Sequence of chain 1.A:
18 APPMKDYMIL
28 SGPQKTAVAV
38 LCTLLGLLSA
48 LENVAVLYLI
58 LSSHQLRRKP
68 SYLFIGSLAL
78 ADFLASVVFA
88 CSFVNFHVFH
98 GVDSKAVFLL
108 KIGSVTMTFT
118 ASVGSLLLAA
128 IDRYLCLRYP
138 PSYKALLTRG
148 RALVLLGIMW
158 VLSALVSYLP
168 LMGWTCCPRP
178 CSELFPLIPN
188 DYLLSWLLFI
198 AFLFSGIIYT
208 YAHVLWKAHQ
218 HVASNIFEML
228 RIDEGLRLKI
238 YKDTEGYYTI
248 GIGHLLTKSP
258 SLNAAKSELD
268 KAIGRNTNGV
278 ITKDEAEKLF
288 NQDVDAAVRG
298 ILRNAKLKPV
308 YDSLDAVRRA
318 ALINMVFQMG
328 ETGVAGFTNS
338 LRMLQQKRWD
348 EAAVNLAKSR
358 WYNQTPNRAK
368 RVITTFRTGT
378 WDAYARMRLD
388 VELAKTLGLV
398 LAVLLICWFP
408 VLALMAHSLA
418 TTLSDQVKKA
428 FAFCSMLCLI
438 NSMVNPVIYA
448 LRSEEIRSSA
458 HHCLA

Binding-site contacts:
Ligand atom O3 contacts residue SER432 of chain 1.A at 3.0 Å (h-bond).
Ligand atom C14 contacts residue LEU181 of chain 1.A at 3.2 Å (hydrophobic).
Ligand atom C3 contacts residue PHE182 of chain 1.A at 3.7 Å (hydrophobic).
Ligand atom C20 contacts residue PHE116 of chain 1.A at 3.7 Å (hydrophobic).
Ligand atom C6 contacts residue PHE182 of chain 1.A at 3.8 Å (hydrophobic).
Ligand atom C16 contacts residue PHE90 of chain 1.A at 3.7 Å (hydrophobic).
Ligand atom C11 contacts residue HIS94 of chain 1.A at 3.5 Å.
Ligand atom C24 contacts residue TRP193 of chain 1.A at 3.7 Å (hydrophobic).
Ligand atom C16 contacts residue SER89 of chain 1.A at 3.2 Å.
Ligand atom C3 contacts residue SER432 of chain 1.A at 3.4 Å.
Ligand atom C22 contacts residue THR113 of chain 1.A at 3.4 Å.
Ligand atom C19 contacts residue VAL408 of chain 1.A at 3.7 Å (hydrophobic).
Ligand atom C10 contacts residue PHE182 of chain 1.A at 3.7 Å (hydrophobic).
Ligand atom C19 contacts residue MET412 of chain 1.A at 3.6 Å (hydrophobic).
Ligand atom C25 contacts residue TRP193 of chain 1.A at 3.7 Å (hydrophobic).
Ligand atom O3 contacts residue PHE90 of chain 1.A at 3.4 Å.
Ligand atom O2 contacts residue TYR24 of chain 1.A at 3.8 Å.
Ligand atom C5 contacts residue PHE182 of chain 1.A at 3.5 Å (hydrophobic).
Ligand atom N1 contacts residue TYR189 of chain 1.A at 3.2 Å.
Ligand atom C1 contacts residue VAL112 of chain 1.A at 3.6 Å (hydrophobic).
Ligand atom C25 contacts residue THR113 of chain 1.A at 3.8 Å.
Ligand atom C23 contacts residue THR113 of chain 1.A at 3.4 Å.
Ligand atom C25 contacts residue LEU190 of chain 1.A at 3.5 Å (hydrophobic).
Ligand atom C4 contacts residue PHE182 of chain 1.A at 3.5 Å (hydrophobic).
Ligand atom C23 contacts residue PHE182 of chain 1.A at 3.7 Å (hydrophobic).
Ligand atom C15 contacts residue SER89 of chain 1.A at 3.5 Å.
Ligand atom N1 contacts residue LEU190 of chain 1.A at 3.8 Å.
Ligand atom C7 contacts residue PHE90 of chain 1.A at 3.7 Å (hydrophobic).
Ligand atom C12 contacts residue PHE93 of chain 1.A at 3.5 Å (hydrophobic).
Ligand atom C1 contacts residue PHE86 of chain 1.A at 3.7 Å (hydrophobic).
Ligand atom C24 contacts residue LEU190 of chain 1.A at 3.6 Å (hydrophobic).
Ligand atom C2 contacts residue PHE86 of chain 1.A at 3.8 Å (hydrophobic).
Ligand atom C16 contacts residue PHE86 of chain 1.A at 3.6 Å (hydrophobic).
Ligand atom C20 contacts residue PHE86 of chain 1.A at 3.7 Å (hydrophobic).
Ligand atom C21 contacts residue PHE182 of chain 1.A at 3.7 Å (hydrophobic).
Ligand atom O2 contacts residue LEU181 of chain 1.A at 2.7 Å (h-bond).
Ligand atom O3 contacts residue PHE428 of chain 1.A at 3.2 Å.
Ligand atom O2 contacts residue HIS94 of chain 1.A at 3.7 Å.
Ligand atom C4 contacts residue SER432 of chain 1.A at 3.6 Å.
Ligand atom N1 contacts residue THR113 of chain 1.A at 3.7 Å.

This small molecule binds to this protein.
Small molecule (SMILES): CC(C)(CCCCCC#N)c1cc(O)c2c(c1)OC(C)(C)[C@@H]1CC[C@@H](CO)C[C@@H]21